The small molecule below binds the protein below.
Small molecule (SMILES): CC(=O)N[C@@H]1[C@@H](O)[C@H](O)[C@@H](CO)O[C@H]1O

Binding-site contacts:
Ligand atom C5 contacts residue ASN603 of chain 1.A at 3.7 Å.
Ligand atom C4 contacts residue ASN603 of chain 1.A at 4.2 Å.
Ligand atom O5 contacts residue ASN603 of chain 1.A at 2.4 Å (h-bond).
Ligand atom C6 contacts residue PRO600 of chain 1.A at 4.2 Å (hydrophobic).
Ligand atom C6 contacts residue THR604 of chain 1.A at 4.2 Å.
Ligand atom C1 contacts residue ASN603 of chain 1.A at 1.4 Å.
Ligand atom C3 contacts residue ASN603 of chain 1.A at 3.8 Å.
Ligand atom C7 contacts residue ASN603 of chain 1.A at 3.7 Å.
Ligand atom N2 contacts residue ASN603 of chain 1.A at 2.9 Å (h-bond).
Ligand atom C2 contacts residue ASN603 of chain 1.A at 2.5 Å.
Ligand atom O5 contacts residue THR604 of chain 1.A at 4.1 Å.
Ligand atom O7 contacts residue ASN603 of chain 1.A at 4.1 Å.

Sequence of chain 1.A:
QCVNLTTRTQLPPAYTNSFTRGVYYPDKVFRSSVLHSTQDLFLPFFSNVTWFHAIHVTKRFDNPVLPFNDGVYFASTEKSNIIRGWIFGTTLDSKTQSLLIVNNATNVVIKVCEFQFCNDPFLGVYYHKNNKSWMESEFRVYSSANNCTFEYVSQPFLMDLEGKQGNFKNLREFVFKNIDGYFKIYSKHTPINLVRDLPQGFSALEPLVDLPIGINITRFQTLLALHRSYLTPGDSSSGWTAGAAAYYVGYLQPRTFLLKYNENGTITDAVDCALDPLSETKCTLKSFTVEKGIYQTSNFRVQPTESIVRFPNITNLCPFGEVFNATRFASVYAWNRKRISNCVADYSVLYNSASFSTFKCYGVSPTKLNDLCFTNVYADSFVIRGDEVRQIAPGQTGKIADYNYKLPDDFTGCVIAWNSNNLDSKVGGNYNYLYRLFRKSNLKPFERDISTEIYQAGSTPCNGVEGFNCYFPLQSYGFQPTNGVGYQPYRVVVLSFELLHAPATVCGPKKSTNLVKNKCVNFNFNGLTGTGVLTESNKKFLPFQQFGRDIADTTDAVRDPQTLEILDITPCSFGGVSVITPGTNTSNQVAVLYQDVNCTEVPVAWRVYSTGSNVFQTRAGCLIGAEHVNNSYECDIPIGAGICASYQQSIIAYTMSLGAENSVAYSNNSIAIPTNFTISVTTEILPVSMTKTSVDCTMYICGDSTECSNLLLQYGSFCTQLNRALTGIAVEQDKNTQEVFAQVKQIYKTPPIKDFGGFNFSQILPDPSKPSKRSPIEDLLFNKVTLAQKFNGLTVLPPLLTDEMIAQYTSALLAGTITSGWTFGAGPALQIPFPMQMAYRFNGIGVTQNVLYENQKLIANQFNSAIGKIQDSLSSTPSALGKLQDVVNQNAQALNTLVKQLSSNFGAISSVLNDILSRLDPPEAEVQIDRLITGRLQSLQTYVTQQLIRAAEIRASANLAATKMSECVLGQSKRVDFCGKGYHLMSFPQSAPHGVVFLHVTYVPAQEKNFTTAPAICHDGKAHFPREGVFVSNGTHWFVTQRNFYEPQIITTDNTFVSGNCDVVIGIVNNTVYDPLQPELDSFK